Binding-site contacts:
Ligand atom O5 contacts residue GLN57 of chain 1.P at 4.2 Å.
Ligand atom O2 contacts residue GLN57 of chain 1.P at 3.0 Å (h-bond).
Ligand atom O4 contacts residue GLN57 of chain 1.P at 3.2 Å (h-bond).
Ligand atom O4 contacts residue LYS291 of chain 1.D at 3.6 Å (salt-bridge).
Ligand atom C6 contacts residue GLY104 of chain 1.P at 4.4 Å.
Ligand atom C3 contacts residue LYS291 of chain 1.D at 4.3 Å.
Ligand atom C1 contacts residue VAL289 of chain 1.D at 4.2 Å (hydrophobic).
Ligand atom C7 contacts residue ASP55 of chain 1.P at 3.4 Å.
Ligand atom N2 contacts residue ASN277 of chain 1.D at 2.8 Å (h-bond).
Ligand atom C5 contacts residue ASN277 of chain 1.D at 3.7 Å.
Ligand atom O3 contacts residue MET106 of chain 1.P at 4.0 Å.
Ligand atom C3 contacts residue GLN57 of chain 1.P at 4.1 Å.
Ligand atom C2 contacts residue MET106 of chain 1.P at 4.3 Å (hydrophobic).
Ligand atom C2 contacts residue VAL289 of chain 1.D at 4.4 Å (hydrophobic).
Ligand atom O4 contacts residue TYR54 of chain 1.P at 4.2 Å.
Ligand atom O6 contacts residue THR58 of chain 1.P at 3.7 Å.
Ligand atom C6 contacts residue ARG103 of chain 1.P at 4.2 Å.
Ligand atom C6 contacts residue GLN57 of chain 1.P at 3.8 Å.
Ligand atom C1 contacts residue GLY104 of chain 1.P at 4.1 Å.
Ligand atom C3 contacts residue ASN277 of chain 1.D at 3.8 Å.
Ligand atom C1 contacts residue ASN277 of chain 1.D at 1.4 Å.
Ligand atom O6 contacts residue GLY104 of chain 1.P at 3.6 Å.
Ligand atom C5 contacts residue GLN57 of chain 1.P at 3.2 Å.
Ligand atom C2 contacts residue GLN57 of chain 1.P at 3.8 Å.
Ligand atom C8 contacts residue ASP55 of chain 1.P at 3.0 Å.
Ligand atom O6 contacts residue ARG103 of chain 1.P at 3.0 Å (salt-bridge).
Ligand atom O2 contacts residue GLY56 of chain 1.P at 4.1 Å.
Ligand atom N2 contacts residue VAL289 of chain 1.D at 3.8 Å.
Ligand atom O7 contacts residue ASN277 of chain 1.D at 4.0 Å.
Ligand atom O7 contacts residue MET106 of chain 1.P at 3.7 Å.
Ligand atom O5 contacts residue ASN277 of chain 1.D at 2.4 Å (h-bond).
Ligand atom C4 contacts residue ASN277 of chain 1.D at 4.2 Å.
Ligand atom O7 contacts residue ASP55 of chain 1.P at 3.0 Å (salt-bridge).
Ligand atom C2 contacts residue ASN277 of chain 1.D at 2.4 Å.
Ligand atom O6 contacts residue MET106 of chain 1.P at 4.0 Å.
Ligand atom O3 contacts residue LYS291 of chain 1.D at 3.4 Å (salt-bridge).
Ligand atom O2 contacts residue ASP55 of chain 1.P at 3.8 Å.
Ligand atom C4 contacts residue GLN57 of chain 1.P at 3.7 Å.
Ligand atom C7 contacts residue ASN277 of chain 1.D at 3.8 Å.
Ligand atom O5 contacts residue GLY104 of chain 1.P at 3.4 Å (h-bond).

Sequence of chain 1.P:
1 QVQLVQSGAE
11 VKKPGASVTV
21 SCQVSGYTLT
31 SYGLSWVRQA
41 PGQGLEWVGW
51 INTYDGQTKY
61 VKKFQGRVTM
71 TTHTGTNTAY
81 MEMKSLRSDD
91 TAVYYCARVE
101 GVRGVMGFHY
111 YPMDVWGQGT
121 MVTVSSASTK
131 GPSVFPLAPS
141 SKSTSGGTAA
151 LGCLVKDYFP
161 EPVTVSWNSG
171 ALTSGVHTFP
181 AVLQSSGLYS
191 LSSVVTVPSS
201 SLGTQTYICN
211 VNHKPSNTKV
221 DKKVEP

Sequence of chain 1.D:
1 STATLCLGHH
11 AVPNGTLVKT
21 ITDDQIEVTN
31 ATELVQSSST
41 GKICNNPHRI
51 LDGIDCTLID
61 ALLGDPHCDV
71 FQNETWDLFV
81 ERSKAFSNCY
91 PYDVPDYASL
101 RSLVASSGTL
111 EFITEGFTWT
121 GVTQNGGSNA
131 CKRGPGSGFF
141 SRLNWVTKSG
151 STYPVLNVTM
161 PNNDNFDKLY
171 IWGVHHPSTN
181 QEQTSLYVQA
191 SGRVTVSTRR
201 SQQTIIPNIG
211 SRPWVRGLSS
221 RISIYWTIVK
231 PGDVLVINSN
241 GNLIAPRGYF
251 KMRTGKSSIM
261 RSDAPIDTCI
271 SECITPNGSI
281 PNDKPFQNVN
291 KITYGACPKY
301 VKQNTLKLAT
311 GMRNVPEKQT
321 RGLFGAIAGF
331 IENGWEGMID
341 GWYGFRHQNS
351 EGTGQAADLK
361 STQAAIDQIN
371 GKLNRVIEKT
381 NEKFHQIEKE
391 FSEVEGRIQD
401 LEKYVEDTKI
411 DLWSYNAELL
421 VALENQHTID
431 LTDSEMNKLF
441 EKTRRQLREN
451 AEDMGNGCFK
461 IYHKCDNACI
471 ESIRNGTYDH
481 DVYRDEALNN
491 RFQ

The protein below binds the small molecule below.
Small molecule (SMILES): CC(=O)N[C@H]1[C@H](O[C@H]2[C@H](O)[C@@H](NC(C)=O)CO[C@@H]2CO)O[C@H](CO)[C@@H](O[C@@H]2O[C@H](CO[C@H]3O[C@H](CO[C@H]4O[C@H](CO)[C@@H](O)[C@H](O)[C@@H]4O)[C@@H](O)[C@H](O[C@H]4O[C@H](CO)[C@@H](O)[C@H](O)[C@@H]4O)[C@@H]3O)[C@@H](O)[C@H](O[C@H]3O[C@H](CO)[C@@H](O)[C@H](O)[C@@H]3O)[C@@H]2O)[C@@H]1O